Sequence of chain 1.I:
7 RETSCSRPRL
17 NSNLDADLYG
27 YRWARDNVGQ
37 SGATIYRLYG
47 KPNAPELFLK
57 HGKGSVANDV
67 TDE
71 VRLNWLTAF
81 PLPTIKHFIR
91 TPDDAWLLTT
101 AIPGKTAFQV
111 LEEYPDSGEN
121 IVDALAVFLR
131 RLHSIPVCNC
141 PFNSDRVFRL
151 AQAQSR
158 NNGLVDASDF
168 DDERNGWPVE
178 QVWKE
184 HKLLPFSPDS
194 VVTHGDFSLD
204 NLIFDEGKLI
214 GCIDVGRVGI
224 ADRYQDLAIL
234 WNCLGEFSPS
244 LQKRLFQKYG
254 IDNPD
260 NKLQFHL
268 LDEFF

Sequence of chain 1.J:
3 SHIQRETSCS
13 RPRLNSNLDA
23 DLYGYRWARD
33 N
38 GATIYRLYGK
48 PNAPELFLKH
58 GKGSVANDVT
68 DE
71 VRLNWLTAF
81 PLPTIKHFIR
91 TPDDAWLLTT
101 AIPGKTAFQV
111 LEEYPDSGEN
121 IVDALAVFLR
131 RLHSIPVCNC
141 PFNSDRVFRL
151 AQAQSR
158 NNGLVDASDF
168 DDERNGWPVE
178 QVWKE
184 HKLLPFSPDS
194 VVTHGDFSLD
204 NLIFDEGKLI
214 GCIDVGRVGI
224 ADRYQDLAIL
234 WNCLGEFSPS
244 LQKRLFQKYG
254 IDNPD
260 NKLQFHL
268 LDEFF

Binding-site contacts:
Ligand atom C6 contacts residue PHE54 of chain 1.I at 3.5 Å (hydrophobic).
Ligand atom CAC contacts residue ASP217 of chain 1.I at 3.4 Å.
Ligand atom NAD contacts residue PHE54 of chain 1.I at 4.0 Å.
Ligand atom C4 contacts residue PHE54 of chain 1.I at 3.7 Å (hydrophobic).
Ligand atom CAB contacts residue ILE41 of chain 1.I at 3.6 Å (hydrophobic).
Ligand atom N3 contacts residue PHE54 of chain 1.I at 3.7 Å.
Ligand atom C5 contacts residue PHE54 of chain 1.I at 3.4 Å (hydrophobic).
Ligand atom CAJ contacts residue GLN6 of chain 1.J at 3.5 Å.
Ligand atom C2 contacts residue PRO83 of chain 1.I at 3.6 Å (hydrophobic).
Ligand atom CAL contacts residue PHE54 of chain 1.I at 3.8 Å (hydrophobic).
Ligand atom CAG contacts residue THR106 of chain 1.I at 4.1 Å.
Ligand atom NAO contacts residue PHE54 of chain 1.I at 4.1 Å.
Ligand atom N1 contacts residue ILE216 of chain 1.I at 3.8 Å.
Ligand atom C5 contacts residue ILE216 of chain 1.I at 3.9 Å (hydrophobic).
Ligand atom CAI contacts residue ILE206 of chain 1.I at 4.0 Å (hydrophobic).
Ligand atom C6 contacts residue ILE216 of chain 1.I at 4.1 Å (hydrophobic).
Ligand atom NAO contacts residue ILE216 of chain 1.I at 3.9 Å.
Ligand atom C2 contacts residue ILE102 of chain 1.I at 3.8 Å (hydrophobic).
Ligand atom CAR contacts residue PHE54 of chain 1.I at 3.9 Å (hydrophobic).
Ligand atom C4 contacts residue ILE216 of chain 1.I at 4.0 Å (hydrophobic).
Ligand atom C2 contacts residue ALA101 of chain 1.I at 4.0 Å (hydrophobic).
Ligand atom N1 contacts residue PHE54 of chain 1.I at 3.8 Å.
Ligand atom N1 contacts residue ILE102 of chain 1.I at 3.0 Å (h-bond).
Ligand atom CAF contacts residue ASP32 of chain 1.I at 3.6 Å.
Ligand atom C2 contacts residue ILE216 of chain 1.I at 3.7 Å (hydrophobic).
Ligand atom CAR contacts residue ILE216 of chain 1.I at 3.8 Å (hydrophobic).
Ligand atom N1 contacts residue ALA101 of chain 1.I at 3.6 Å.
Ligand atom N3 contacts residue ILE216 of chain 1.I at 3.8 Å.
Ligand atom C6 contacts residue ILE102 of chain 1.I at 3.9 Å (hydrophobic).
Ligand atom CAQ contacts residue ACT1 of chain 1.UB at 3.9 Å.
Ligand atom NAW contacts residue ILE216 of chain 1.I at 3.9 Å.
Ligand atom CAA contacts residue PHE54 of chain 1.I at 3.6 Å (hydrophobic).
Ligand atom CAS contacts residue GLN6 of chain 1.J at 4.0 Å.
Ligand atom CAT contacts residue PHE54 of chain 1.I at 4.0 Å (hydrophobic).
Ligand atom C2 contacts residue PHE54 of chain 1.I at 3.8 Å (hydrophobic).
Ligand atom CAK contacts residue GLN109 of chain 1.I at 4.1 Å.
Ligand atom CAC contacts residue ILE216 of chain 1.I at 4.0 Å (hydrophobic).
Ligand atom CAT contacts residue ACT1 of chain 1.UB at 4.0 Å.
Ligand atom C2 contacts residue THR100 of chain 1.I at 4.0 Å.
Ligand atom NAD contacts residue ILE102 of chain 1.I at 3.0 Å (h-bond).

This small molecule binds to this protein.
Small molecule (SMILES): CC(C)(C)n1nc(-c2cccc3ccccc23)c2c(N)ncnc21